This small molecule binds to this protein.
Small molecule (SMILES): Nc1ncnc2c1ncn2[C@@H]1O[C@H](CO[P](=O)(O)O[P](=O)(O)NP(=O)(O)O)[C@@H](O)[C@H]1O

Binding-site contacts:
Ligand atom PG contacts residue ARG97 of chain 2.A at 3.6 Å.
Ligand atom O1A contacts residue ALA100 of chain 2.A at 3.2 Å.
Ligand atom C8 contacts residue ASN35 of chain 2.A at 3.5 Å.
Ligand atom PG contacts residue GLY98 of chain 2.A at 3.5 Å.
Ligand atom O2A contacts residue ALA100 of chain 2.A at 3.5 Å (h-bond).
Ligand atom C2 contacts residue ALA39 of chain 2.A at 3.4 Å (hydrophobic).
Ligand atom O3' contacts residue SER80 of chain 2.A at 3.1 Å (h-bond).
Ligand atom O1A contacts residue MG1 of chain 2.B at 2.4 Å.
Ligand atom O1G contacts residue ALA100 of chain 2.A at 2.9 Å (h-bond).
Ligand atom PB contacts residue MG1 of chain 2.B at 3.2 Å.
Ligand atom O2G contacts residue MG1 of chain 2.B at 2.4 Å.
Ligand atom O3A contacts residue GLY98 of chain 2.A at 3.5 Å.
Ligand atom N3B contacts residue MG1 of chain 2.B at 3.5 Å.
Ligand atom O1G contacts residue GLY98 of chain 2.A at 3.2 Å (h-bond).
Ligand atom N3 contacts residue ILE65 of chain 2.A at 3.3 Å.
Ligand atom O3G contacts residue ARG97 of chain 2.A at 2.9 Å (salt-bridge).
Ligand atom O3G contacts residue GLY95 of chain 2.A at 3.5 Å.
Ligand atom O2B contacts residue LYS81 of chain 2.A at 2.7 Å (salt-bridge).
Ligand atom N6 contacts residue ASP60 of chain 2.A at 2.9 Å (salt-bridge).
Ligand atom O3G contacts residue PHE96 of chain 2.A at 2.9 Å (h-bond).
Ligand atom N7 contacts residue ASN35 of chain 2.A at 3.3 Å.
Ligand atom O2B contacts residue MG1 of chain 2.B at 2.4 Å.
Ligand atom PG contacts residue MG1 of chain 2.B at 3.4 Å.
Ligand atom O2G contacts residue LYS309 of chain 2.A at 3.3 Å (salt-bridge).
Ligand atom O3G contacts residue LYS309 of chain 2.A at 2.6 Å (salt-bridge).
Ligand atom O3' contacts residue THR79 of chain 2.A at 3.4 Å (h-bond).
Ligand atom N3B contacts residue PHE96 of chain 2.A at 3.1 Å (h-bond).
Ligand atom O2' contacts residue ILE5 of chain 1.A at 3.4 Å.
Ligand atom N1 contacts residue ALA39 of chain 2.A at 3.2 Å.
Ligand atom O2' contacts residue SER80 of chain 2.A at 2.6 Å (h-bond).
Ligand atom N3B contacts residue ARG97 of chain 2.A at 3.4 Å (salt-bridge).
Ligand atom O1G contacts residue GLU99 of chain 2.A at 2.8 Å (salt-bridge).
Ligand atom O2A contacts residue LEU101 of chain 2.A at 2.9 Å (h-bond).
Ligand atom O1B contacts residue THR79 of chain 2.A at 2.5 Å (h-bond).
Ligand atom O2B contacts residue ASN35 of chain 2.A at 3.1 Å (h-bond).
Ligand atom O1A contacts residue ASN35 of chain 2.A at 3.0 Å (h-bond).
Ligand atom PA contacts residue MG1 of chain 2.B at 3.4 Å.
Ligand atom N3B contacts residue GLY98 of chain 2.A at 3.0 Å (h-bond).
Ligand atom O3A contacts residue MG1 of chain 2.B at 3.5 Å.
Ligand atom N1 contacts residue THR145 of chain 2.A at 3.5 Å (h-bond).

Sequence of chain 1.A:
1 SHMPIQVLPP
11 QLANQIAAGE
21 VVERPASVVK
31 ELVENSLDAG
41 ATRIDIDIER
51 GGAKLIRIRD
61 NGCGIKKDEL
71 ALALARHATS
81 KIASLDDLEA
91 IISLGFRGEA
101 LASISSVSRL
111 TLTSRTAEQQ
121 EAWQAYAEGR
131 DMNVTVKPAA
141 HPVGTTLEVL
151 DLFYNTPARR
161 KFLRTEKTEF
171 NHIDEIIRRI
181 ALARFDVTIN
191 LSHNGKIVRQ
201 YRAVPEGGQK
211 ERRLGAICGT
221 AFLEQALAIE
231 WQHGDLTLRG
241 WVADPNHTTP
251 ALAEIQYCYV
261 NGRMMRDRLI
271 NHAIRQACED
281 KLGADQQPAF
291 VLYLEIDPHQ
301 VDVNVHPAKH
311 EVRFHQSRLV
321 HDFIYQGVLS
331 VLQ

Sequence of chain 2.A:
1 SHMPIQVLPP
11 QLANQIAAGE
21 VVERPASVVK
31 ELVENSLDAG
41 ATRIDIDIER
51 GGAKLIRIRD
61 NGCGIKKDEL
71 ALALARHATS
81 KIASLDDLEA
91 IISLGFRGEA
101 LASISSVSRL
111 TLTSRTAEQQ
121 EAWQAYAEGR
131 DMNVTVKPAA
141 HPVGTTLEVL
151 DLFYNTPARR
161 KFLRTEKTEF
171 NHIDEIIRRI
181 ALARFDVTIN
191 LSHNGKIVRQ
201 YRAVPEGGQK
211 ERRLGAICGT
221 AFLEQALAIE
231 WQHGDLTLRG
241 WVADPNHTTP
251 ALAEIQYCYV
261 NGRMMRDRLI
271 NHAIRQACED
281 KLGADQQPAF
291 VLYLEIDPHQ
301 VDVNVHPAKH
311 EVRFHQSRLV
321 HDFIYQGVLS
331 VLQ